A protein and the small-molecule ligand that binds it are described below.
Small molecule (SMILES): CN(C)CCOc1ccc2cncc(NC(=O)Cc3cccc(Cl)c3)c2c1

Sequence of chain 1.A:
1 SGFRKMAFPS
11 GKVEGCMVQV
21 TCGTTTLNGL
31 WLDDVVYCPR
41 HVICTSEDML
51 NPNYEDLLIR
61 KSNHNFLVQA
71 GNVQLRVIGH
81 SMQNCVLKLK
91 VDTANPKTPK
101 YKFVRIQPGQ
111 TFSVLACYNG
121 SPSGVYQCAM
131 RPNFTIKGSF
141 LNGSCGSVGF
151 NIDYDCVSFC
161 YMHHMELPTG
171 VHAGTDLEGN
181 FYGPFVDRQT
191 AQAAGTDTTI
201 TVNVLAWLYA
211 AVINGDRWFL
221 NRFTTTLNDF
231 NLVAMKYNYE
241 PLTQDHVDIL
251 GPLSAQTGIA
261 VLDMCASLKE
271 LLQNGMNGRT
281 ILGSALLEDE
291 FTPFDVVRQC

Sequence of chain 1.B:
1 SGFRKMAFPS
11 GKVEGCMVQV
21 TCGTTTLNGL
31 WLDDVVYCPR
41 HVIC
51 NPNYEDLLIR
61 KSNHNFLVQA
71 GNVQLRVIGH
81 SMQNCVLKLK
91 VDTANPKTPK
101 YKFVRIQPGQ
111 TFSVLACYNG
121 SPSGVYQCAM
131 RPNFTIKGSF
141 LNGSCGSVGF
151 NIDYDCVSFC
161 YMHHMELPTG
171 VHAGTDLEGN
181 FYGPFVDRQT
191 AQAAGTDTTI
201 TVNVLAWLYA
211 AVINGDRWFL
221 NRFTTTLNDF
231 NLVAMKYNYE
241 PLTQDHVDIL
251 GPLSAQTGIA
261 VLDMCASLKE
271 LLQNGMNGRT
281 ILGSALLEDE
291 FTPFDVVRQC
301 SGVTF

Binding-site contacts:
Ligand atom C16 contacts residue DMS1 of chain 1.D at 3.8 Å.
Ligand atom C6 contacts residue ASN142 of chain 1.A at 3.8 Å.
Ligand atom CL contacts residue HIS41 of chain 1.A at 3.7 Å.
Ligand atom O1 contacts residue GLU166 of chain 1.A at 3.3 Å (salt-bridge).
Ligand atom C7 contacts residue PHE140 of chain 1.A at 3.9 Å (hydrophobic).
Ligand atom C8 contacts residue HIS163 of chain 1.A at 3.8 Å.
Ligand atom C15 contacts residue GLN189 of chain 1.A at 3.4 Å.
Ligand atom C7 contacts residue GLU166 of chain 1.A at 3.8 Å.
Ligand atom C18 contacts residue MET165 of chain 1.A at 3.7 Å (hydrophobic).
Ligand atom C17 contacts residue MET165 of chain 1.A at 3.6 Å (hydrophobic).
Ligand atom N2 contacts residue CYS145 of chain 1.A at 3.8 Å.
Ligand atom C6 contacts residue LEU141 of chain 1.A at 3.6 Å (hydrophobic).
Ligand atom C5 contacts residue ASN142 of chain 1.A at 3.8 Å.
Ligand atom C4 contacts residue ASN142 of chain 1.A at 3.9 Å.
Ligand atom N1 contacts residue GLU166 of chain 1.A at 3.9 Å.
Ligand atom C6 contacts residue PHE140 of chain 1.A at 3.5 Å (hydrophobic).
Ligand atom CL contacts residue HIS164 of chain 1.A at 3.9 Å.
Ligand atom C17 contacts residue MET49 of chain 1.A at 3.7 Å (hydrophobic).
Ligand atom CL contacts residue ASP187 of chain 1.A at 3.5 Å.
Ligand atom C8 contacts residue SER144 of chain 1.A at 3.9 Å.
Ligand atom C15 contacts residue DMS1 of chain 1.D at 3.5 Å.
Ligand atom N1 contacts residue PHE140 of chain 1.A at 3.8 Å.
Ligand atom C16 contacts residue MET49 of chain 1.A at 3.4 Å (hydrophobic).
Ligand atom C8 contacts residue LEU141 of chain 1.A at 3.6 Å (hydrophobic).
Ligand atom C3 contacts residue ASN142 of chain 1.A at 3.6 Å.
Ligand atom O1 contacts residue MET165 of chain 1.A at 3.7 Å.
Ligand atom C9 contacts residue HIS163 of chain 1.A at 3.1 Å.
Ligand atom C20 contacts residue ASN142 of chain 1.A at 3.7 Å.
Ligand atom CL contacts residue MET165 of chain 1.A at 3.6 Å.
Ligand atom N1 contacts residue SER144 of chain 1.A at 3.5 Å (h-bond).
Ligand atom C8 contacts residue PHE140 of chain 1.A at 3.5 Å (hydrophobic).
Ligand atom C7 contacts residue LEU141 of chain 1.A at 3.7 Å (hydrophobic).
Ligand atom C8 contacts residue GLU166 of chain 1.A at 3.6 Å.
Ligand atom C18 contacts residue HIS164 of chain 1.A at 3.4 Å.
Ligand atom C18 contacts residue HIS41 of chain 1.A at 3.8 Å.
Ligand atom C14 contacts residue GLN189 of chain 1.A at 3.9 Å.
Ligand atom C9 contacts residue GLU166 of chain 1.A at 3.9 Å.
Ligand atom C9 contacts residue CYS145 of chain 1.A at 3.9 Å (hydrophobic).
Ligand atom N1 contacts residue HIS163 of chain 1.A at 2.6 Å (h-bond).
Ligand atom C6 contacts residue GLU166 of chain 1.A at 3.4 Å.